Sequence of chain 1.D:
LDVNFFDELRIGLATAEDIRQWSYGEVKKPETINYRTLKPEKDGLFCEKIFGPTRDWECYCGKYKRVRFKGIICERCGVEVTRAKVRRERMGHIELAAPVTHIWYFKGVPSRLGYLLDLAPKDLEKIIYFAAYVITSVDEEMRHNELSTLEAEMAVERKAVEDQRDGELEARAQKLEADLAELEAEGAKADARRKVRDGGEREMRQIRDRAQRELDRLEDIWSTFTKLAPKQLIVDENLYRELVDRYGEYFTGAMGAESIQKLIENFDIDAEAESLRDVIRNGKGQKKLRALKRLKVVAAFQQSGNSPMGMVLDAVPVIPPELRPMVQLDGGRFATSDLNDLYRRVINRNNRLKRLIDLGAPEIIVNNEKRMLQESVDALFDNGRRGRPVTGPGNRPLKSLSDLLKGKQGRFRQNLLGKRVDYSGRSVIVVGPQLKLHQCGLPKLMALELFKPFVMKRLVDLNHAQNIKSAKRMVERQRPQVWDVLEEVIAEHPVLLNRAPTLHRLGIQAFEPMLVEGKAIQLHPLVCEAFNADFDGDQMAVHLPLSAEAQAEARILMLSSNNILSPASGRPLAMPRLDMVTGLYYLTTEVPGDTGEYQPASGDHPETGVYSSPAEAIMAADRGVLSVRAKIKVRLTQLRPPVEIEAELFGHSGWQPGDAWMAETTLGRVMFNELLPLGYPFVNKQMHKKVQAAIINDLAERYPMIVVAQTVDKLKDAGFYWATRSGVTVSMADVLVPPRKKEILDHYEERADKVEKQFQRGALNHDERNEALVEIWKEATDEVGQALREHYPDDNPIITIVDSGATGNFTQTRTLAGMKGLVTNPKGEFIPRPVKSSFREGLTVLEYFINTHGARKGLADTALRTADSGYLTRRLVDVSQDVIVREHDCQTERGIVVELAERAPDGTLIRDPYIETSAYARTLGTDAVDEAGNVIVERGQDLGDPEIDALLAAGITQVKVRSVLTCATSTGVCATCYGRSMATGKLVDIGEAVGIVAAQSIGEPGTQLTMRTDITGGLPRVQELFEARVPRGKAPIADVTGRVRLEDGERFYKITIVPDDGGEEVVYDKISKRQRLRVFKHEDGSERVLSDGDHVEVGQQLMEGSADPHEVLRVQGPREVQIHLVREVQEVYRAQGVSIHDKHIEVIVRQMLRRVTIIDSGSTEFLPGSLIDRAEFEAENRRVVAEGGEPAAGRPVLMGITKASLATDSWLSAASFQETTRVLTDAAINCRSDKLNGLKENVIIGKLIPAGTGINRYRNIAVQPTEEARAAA

Sequence of chain 1.C:
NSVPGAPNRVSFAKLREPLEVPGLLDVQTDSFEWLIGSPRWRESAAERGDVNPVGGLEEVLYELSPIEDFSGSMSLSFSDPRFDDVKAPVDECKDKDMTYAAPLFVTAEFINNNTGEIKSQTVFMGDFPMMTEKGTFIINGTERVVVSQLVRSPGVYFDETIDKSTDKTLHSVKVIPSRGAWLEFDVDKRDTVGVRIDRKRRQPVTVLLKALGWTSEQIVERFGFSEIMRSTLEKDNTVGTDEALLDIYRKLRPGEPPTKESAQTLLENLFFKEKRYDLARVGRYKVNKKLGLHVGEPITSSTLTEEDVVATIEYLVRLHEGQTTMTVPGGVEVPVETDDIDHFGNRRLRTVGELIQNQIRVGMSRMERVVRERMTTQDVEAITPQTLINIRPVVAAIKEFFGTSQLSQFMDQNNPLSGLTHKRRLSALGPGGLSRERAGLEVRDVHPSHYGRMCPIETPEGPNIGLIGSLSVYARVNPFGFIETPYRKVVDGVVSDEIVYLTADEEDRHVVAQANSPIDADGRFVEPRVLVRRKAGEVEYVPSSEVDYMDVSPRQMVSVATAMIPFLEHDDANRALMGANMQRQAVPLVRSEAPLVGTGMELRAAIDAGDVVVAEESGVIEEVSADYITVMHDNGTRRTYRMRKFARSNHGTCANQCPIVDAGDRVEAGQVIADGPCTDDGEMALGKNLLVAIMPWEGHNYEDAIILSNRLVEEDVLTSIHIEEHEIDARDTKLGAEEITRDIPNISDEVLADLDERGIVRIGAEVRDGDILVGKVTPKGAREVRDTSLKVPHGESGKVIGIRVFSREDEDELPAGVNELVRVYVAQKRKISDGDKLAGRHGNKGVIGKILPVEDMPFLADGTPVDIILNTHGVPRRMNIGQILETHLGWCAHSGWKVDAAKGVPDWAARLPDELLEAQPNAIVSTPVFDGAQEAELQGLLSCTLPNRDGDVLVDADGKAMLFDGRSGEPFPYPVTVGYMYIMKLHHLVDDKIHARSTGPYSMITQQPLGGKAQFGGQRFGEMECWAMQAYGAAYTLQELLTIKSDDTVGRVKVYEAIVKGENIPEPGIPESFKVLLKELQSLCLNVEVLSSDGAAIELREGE

Binding-site contacts:
Ligand atom O3' contacts residue ASN533 of chain 1.D at 3.1 Å (h-bond).
Ligand atom C2 contacts residue PRO502 of chain 1.D at 4.2 Å (hydrophobic).
Ligand atom C3' contacts residue MET1012 of chain 1.D at 4.1 Å (hydrophobic).
Ligand atom N2 contacts residue PRO502 of chain 1.D at 3.3 Å.
Ligand atom PG contacts residue ARG925 of chain 1.C at 3.5 Å.
Ligand atom O3' contacts residue GLN1009 of chain 1.D at 4.1 Å.
Ligand atom O2B contacts residue ARG1013 of chain 1.D at 4.2 Å.
Ligand atom O3G contacts residue ARG924 of chain 1.C at 3.8 Å.
Ligand atom N3 contacts residue MET1012 of chain 1.D at 3.5 Å.
Ligand atom N2 contacts residue MET1012 of chain 1.D at 3.4 Å.
Ligand atom O3B contacts residue ARG925 of chain 1.C at 3.8 Å.
Ligand atom C3' contacts residue ASN533 of chain 1.D at 4.5 Å.
Ligand atom O2' contacts residue ARG500 of chain 1.D at 3.5 Å (salt-bridge).
Ligand atom N1 contacts residue MET1012 of chain 1.D at 4.4 Å.
Ligand atom O2' contacts residue PRO502 of chain 1.D at 4.0 Å.
Ligand atom C4 contacts residue MET1012 of chain 1.D at 4.5 Å (hydrophobic).
Ligand atom C2 contacts residue MET1012 of chain 1.D at 3.5 Å (hydrophobic).
Ligand atom PG contacts residue ARG924 of chain 1.C at 4.0 Å.
Ligand atom O1B contacts residue ARG924 of chain 1.C at 3.6 Å.
Ligand atom O1G contacts residue ARG925 of chain 1.C at 3.7 Å.
Ligand atom N3 contacts residue PRO502 of chain 1.D at 4.2 Å.
Ligand atom C2' contacts residue MET1012 of chain 1.D at 3.9 Å (hydrophobic).
Ligand atom O2G contacts residue ARG925 of chain 1.C at 2.5 Å (salt-bridge).
Ligand atom O2G contacts residue ARG924 of chain 1.C at 3.1 Å (salt-bridge).
Ligand atom O3' contacts residue MET1012 of chain 1.D at 4.2 Å.
Ligand atom O2' contacts residue MET1012 of chain 1.D at 4.4 Å.

This protein binds this small molecule.
Small molecule (SMILES): Nc1nc2c(ncn2[C@@H]2O[C@H](CO[P](=O)(O)C[P](=O)(O)OP(=O)(O)O)[C@@H](O)[C@H]2O)c(=O)[nH]1